Sequence of chain 16.C:
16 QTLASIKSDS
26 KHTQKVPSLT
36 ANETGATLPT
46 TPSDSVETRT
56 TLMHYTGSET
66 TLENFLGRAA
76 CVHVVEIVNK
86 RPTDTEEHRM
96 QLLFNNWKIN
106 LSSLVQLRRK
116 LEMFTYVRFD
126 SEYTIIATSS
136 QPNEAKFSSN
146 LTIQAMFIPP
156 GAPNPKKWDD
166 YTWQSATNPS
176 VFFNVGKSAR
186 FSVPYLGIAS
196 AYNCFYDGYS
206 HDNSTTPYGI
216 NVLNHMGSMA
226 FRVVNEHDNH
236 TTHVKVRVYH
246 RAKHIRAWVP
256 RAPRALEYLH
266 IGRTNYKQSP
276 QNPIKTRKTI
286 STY

Sequence of chain 16.B:
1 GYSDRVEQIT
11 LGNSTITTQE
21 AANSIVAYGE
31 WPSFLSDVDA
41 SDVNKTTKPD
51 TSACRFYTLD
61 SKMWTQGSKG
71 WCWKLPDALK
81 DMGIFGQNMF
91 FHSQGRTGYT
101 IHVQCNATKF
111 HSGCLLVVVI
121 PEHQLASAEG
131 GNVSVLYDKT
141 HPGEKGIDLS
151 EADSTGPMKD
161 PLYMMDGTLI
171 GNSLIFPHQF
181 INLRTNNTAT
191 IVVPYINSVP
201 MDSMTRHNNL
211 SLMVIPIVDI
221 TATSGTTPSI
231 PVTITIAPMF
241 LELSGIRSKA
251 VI

Binding-site contacts:
Ligand atom C10 contacts residue LEU218 of chain 16.C at 3.4 Å (hydrophobic).
Ligand atom C4 contacts residue MET221 of chain 16.C at 3.7 Å (hydrophobic).
Ligand atom N6 contacts residue LEU218 of chain 16.C at 3.4 Å (h-bond).
Ligand atom N6 contacts residue MET221 of chain 16.C at 3.2 Å.
Ligand atom C15 contacts residue LEU218 of chain 16.C at 3.8 Å (hydrophobic).
Ligand atom C17 contacts residue ALA194 of chain 16.C at 3.6 Å (hydrophobic).
Ligand atom C17 contacts residue ASN198 of chain 16.C at 3.7 Å.
Ligand atom N3 contacts residue ASN198 of chain 16.C at 2.3 Å (h-bond).
Ligand atom C14 contacts residue LEU218 of chain 16.C at 3.5 Å (hydrophobic).
Ligand atom F3 contacts residue TYR128 of chain 16.C at 3.4 Å.
Ligand atom N6 contacts residue ASN219 of chain 16.C at 3.5 Å.
Ligand atom F3 contacts residue ILE104 of chain 16.C at 3.7 Å.
Ligand atom N1 contacts residue ASN219 of chain 16.C at 3.9 Å.
Ligand atom F2 contacts residue MET221 of chain 16.C at 2.9 Å.
Ligand atom C1 contacts residue TYR197 of chain 16.C at 3.8 Å (hydrophobic).
Ligand atom C18 contacts residue ILE104 of chain 16.C at 3.9 Å (hydrophobic).
Ligand atom F2 contacts residue TYR128 of chain 16.C at 3.4 Å.
Ligand atom C15 contacts residue ASN198 of chain 16.C at 2.5 Å.
Ligand atom C6 contacts residue ASN105 of chain 16.C at 3.6 Å.
Ligand atom C11 contacts residue LEU218 of chain 16.C at 3.6 Å (hydrophobic).
Ligand atom C15 contacts residue ALA194 of chain 16.C at 3.5 Å (hydrophobic).
Ligand atom N4 contacts residue LEU218 of chain 16.C at 3.0 Å (h-bond).
Ligand atom N5 contacts residue ASN198 of chain 16.C at 3.0 Å (h-bond).
Ligand atom C12 contacts residue LEU218 of chain 16.C at 3.6 Å (hydrophobic).
Ligand atom C6 contacts residue MET221 of chain 16.C at 3.8 Å (hydrophobic).
Ligand atom F3 contacts residue LEU106 of chain 16.C at 3.5 Å.
Ligand atom C6 contacts residue ILE104 of chain 16.C at 3.3 Å (hydrophobic).
Ligand atom N2 contacts residue ASN198 of chain 16.C at 3.3 Å (h-bond).
Ligand atom C13 contacts residue LEU218 of chain 16.C at 3.6 Å (hydrophobic).
Ligand atom F2 contacts residue ILE104 of chain 16.C at 3.4 Å.
Ligand atom N5 contacts residue TYR197 of chain 16.C at 3.8 Å.
Ligand atom C2 contacts residue MET221 of chain 16.C at 3.8 Å (hydrophobic).
Ligand atom F1 contacts residue SER126 of chain 16.C at 3.6 Å.
Ligand atom C3 contacts residue TYR197 of chain 16.C at 3.8 Å (hydrophobic).
Ligand atom C13 contacts residue ASN198 of chain 16.C at 2.6 Å.
Ligand atom C13 contacts residue ALA196 of chain 16.C at 3.8 Å (hydrophobic).
Ligand atom C9 contacts residue ASN198 of chain 16.C at 3.1 Å.
Ligand atom N3 contacts residue TYR197 of chain 16.C at 3.9 Å.
Ligand atom C4 contacts residue ASN105 of chain 16.C at 3.4 Å.
Ligand atom C15 contacts residue SER198 of chain 16.B at 3.6 Å.

A protein and the small-molecule ligand that binds it are described below.
Small molecule (SMILES): Nc1nc(-c2ccccc2)nc2[nH]nc(Nc3ccc(C(F)(F)F)cc3)c12

Sequence of chain 14.D:
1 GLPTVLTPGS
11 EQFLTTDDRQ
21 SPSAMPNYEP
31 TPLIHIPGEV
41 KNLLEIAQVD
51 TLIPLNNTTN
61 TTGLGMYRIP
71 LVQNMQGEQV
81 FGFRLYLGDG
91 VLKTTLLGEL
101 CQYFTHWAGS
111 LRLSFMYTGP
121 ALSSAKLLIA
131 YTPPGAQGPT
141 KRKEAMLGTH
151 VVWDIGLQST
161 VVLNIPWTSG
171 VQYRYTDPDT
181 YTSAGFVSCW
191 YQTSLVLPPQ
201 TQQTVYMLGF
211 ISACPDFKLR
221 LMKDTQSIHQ